Binding-site contacts:
Ligand atom O6 contacts residue GLU113 of chain 1.K at 3.0 Å (salt-bridge).
Ligand atom O5 contacts residue PHE114 of chain 1.K at 3.9 Å.
Ligand atom C5 contacts residue PHE114 of chain 1.K at 3.9 Å (hydrophobic).
Ligand atom N2 contacts residue PHE114 of chain 1.K at 4.1 Å.
Ligand atom C6 contacts residue GLU113 of chain 1.K at 3.1 Å.
Ligand atom O5 contacts residue ASN75 of chain 1.K at 2.4 Å (h-bond).
Ligand atom C3 contacts residue ASN75 of chain 1.K at 3.6 Å.
Ligand atom C5 contacts residue ASN75 of chain 1.K at 3.7 Å.
Ligand atom C1 contacts residue PHE114 of chain 1.K at 3.2 Å (hydrophobic).
Ligand atom C7 contacts residue ASN75 of chain 1.K at 3.2 Å.
Ligand atom C6 contacts residue ILE115 of chain 1.K at 3.8 Å (hydrophobic).
Ligand atom C5 contacts residue GLU113 of chain 1.K at 4.2 Å.
Ligand atom O7 contacts residue ASN75 of chain 1.K at 3.3 Å (h-bond).
Ligand atom C2 contacts residue PHE114 of chain 1.K at 3.9 Å (hydrophobic).
Ligand atom C2 contacts residue ASN75 of chain 1.K at 2.2 Å.
Ligand atom C4 contacts residue ASN75 of chain 1.K at 4.0 Å.
Ligand atom C3 contacts residue PHE114 of chain 1.K at 4.0 Å (hydrophobic).
Ligand atom C8 contacts residue ASN75 of chain 1.K at 4.3 Å.
Ligand atom C1 contacts residue ASN75 of chain 1.K at 1.4 Å.
Ligand atom N2 contacts residue ASN75 of chain 1.K at 2.6 Å (h-bond).
Ligand atom C5 contacts residue ILE115 of chain 1.K at 4.0 Å (hydrophobic).
Ligand atom O5 contacts residue GLU113 of chain 1.K at 3.7 Å.
Ligand atom O4 contacts residue ILE115 of chain 1.K at 4.3 Å.
Ligand atom C1 contacts residue GLU113 of chain 1.K at 4.4 Å.

The small molecule below binds the protein below.
Small molecule (SMILES): CC(=O)N[C@@H]1[C@@H](O)[C@H](O)[C@@H](CO)O[C@H]1O

Sequence of chain 1.K:
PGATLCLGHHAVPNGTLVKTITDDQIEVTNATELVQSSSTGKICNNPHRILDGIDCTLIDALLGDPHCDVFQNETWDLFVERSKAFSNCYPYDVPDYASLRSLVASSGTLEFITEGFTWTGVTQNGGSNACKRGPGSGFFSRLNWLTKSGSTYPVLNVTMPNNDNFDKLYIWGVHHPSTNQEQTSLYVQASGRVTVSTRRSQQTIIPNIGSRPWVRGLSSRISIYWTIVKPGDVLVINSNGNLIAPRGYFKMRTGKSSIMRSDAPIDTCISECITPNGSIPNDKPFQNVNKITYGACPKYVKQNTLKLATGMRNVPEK